Sequence of chain 1.N:
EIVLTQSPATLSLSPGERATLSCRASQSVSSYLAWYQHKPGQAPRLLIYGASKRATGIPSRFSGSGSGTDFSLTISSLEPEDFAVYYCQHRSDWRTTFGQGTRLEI

Binding-site contacts:
Ligand atom C1 contacts residue SER216 of chain 1.O at 3.5 Å.
Ligand atom O7 contacts residue TRP105 of chain 1.M at 3.7 Å.
Ligand atom O4 contacts residue TRP105 of chain 1.M at 3.6 Å.
Ligand atom C6 contacts residue SER30 of chain 1.N at 4.0 Å.
Ligand atom O2 contacts residue SER30 of chain 1.N at 3.5 Å.
Ligand atom N2 contacts residue TRP105 of chain 1.M at 4.0 Å.
Ligand atom C3 contacts residue SER216 of chain 1.O at 3.4 Å.
Ligand atom O6 contacts residue SER30 of chain 1.N at 3.6 Å.
Ligand atom C5 contacts residue ASN109 of chain 1.O at 3.8 Å.
Ligand atom N2 contacts residue TYR217 of chain 1.O at 4.1 Å.
Ligand atom N2 contacts residue SER216 of chain 1.O at 2.5 Å (h-bond).
Ligand atom N2 contacts residue ASN109 of chain 1.O at 2.6 Å (h-bond).
Ligand atom O3 contacts residue GLN218 of chain 1.O at 4.1 Å.
Ligand atom O5 contacts residue TRP105 of chain 1.M at 3.6 Å.
Ligand atom C8 contacts residue TYR217 of chain 1.O at 3.4 Å (hydrophobic).
Ligand atom O3 contacts residue ASP93 of chain 1.N at 3.7 Å.
Ligand atom C2 contacts residue ASN109 of chain 1.O at 2.4 Å.
Ligand atom C8 contacts residue VAL29 of chain 1.N at 4.0 Å (hydrophobic).
Ligand atom C4 contacts residue TRP105 of chain 1.M at 3.4 Å (hydrophobic).
Ligand atom O7 contacts residue ASN109 of chain 1.O at 3.6 Å.
Ligand atom C8 contacts residue SER216 of chain 1.O at 3.1 Å.
Ligand atom C8 contacts residue SER28 of chain 1.N at 3.9 Å.
Ligand atom C5 contacts residue GLN218 of chain 1.O at 4.1 Å.
Ligand atom C3 contacts residue TRP105 of chain 1.M at 3.4 Å (hydrophobic).
Ligand atom O7 contacts residue ALA104 of chain 1.M at 4.0 Å.
Ligand atom C3 contacts residue GLN218 of chain 1.O at 3.9 Å.
Ligand atom C2 contacts residue TRP105 of chain 1.M at 3.8 Å (hydrophobic).
Ligand atom C7 contacts residue ASN109 of chain 1.O at 3.3 Å.
Ligand atom O7 contacts residue ASN107 of chain 1.M at 3.8 Å.
Ligand atom O3 contacts residue SER216 of chain 1.O at 3.7 Å.
Ligand atom O3 contacts residue TRP105 of chain 1.M at 3.4 Å.
Ligand atom C3 contacts residue ASN109 of chain 1.O at 3.7 Å.
Ligand atom C1 contacts residue TRP105 of chain 1.M at 3.2 Å (hydrophobic).
Ligand atom C7 contacts residue SER216 of chain 1.O at 3.6 Å.
Ligand atom C2 contacts residue SER216 of chain 1.O at 3.2 Å.
Ligand atom C5 contacts residue TRP105 of chain 1.M at 3.5 Å (hydrophobic).
Ligand atom O5 contacts residue ASN109 of chain 1.O at 2.5 Å (h-bond).
Ligand atom C1 contacts residue GLN218 of chain 1.O at 3.9 Å.
Ligand atom C4 contacts residue GLN218 of chain 1.O at 3.6 Å.
Ligand atom C1 contacts residue ASN109 of chain 1.O at 1.4 Å.

Sequence of chain 1.M:
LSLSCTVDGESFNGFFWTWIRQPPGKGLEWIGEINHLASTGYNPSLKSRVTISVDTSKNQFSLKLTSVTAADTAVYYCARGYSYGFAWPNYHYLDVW

Sequence of chain 1.O:
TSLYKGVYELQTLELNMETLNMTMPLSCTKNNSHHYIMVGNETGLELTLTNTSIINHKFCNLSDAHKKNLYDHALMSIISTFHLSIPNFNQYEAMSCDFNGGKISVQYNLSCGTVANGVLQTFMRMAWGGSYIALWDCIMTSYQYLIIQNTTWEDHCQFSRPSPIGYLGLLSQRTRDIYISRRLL

This small molecule binds to this protein.
Small molecule (SMILES): CC(=O)N[C@H]1[C@H](O[C@H]2[C@H](O)[C@@H](NC(C)=O)CO[C@@H]2CO[C@@H]2O[C@@H](C)[C@@H](O)[C@@H](O)[C@@H]2O)O[C@H](CO)[C@@H](O[C@@H]2O[C@H](CO)[C@@H](O)[C@H](O[C@H]3O[C@H](CO)[C@@H](O)[C@H](O)[C@@H]3O)[C@@H]2O)[C@@H]1O